Binding-site contacts:
Ligand atom C10 contacts residue GLY22 of chain 1.F at 3.8 Å.
Ligand atom C2 contacts residue GLY22 of chain 1.F at 3.7 Å.
Ligand atom C4 contacts residue THR32 of chain 1.F at 3.6 Å.
Ligand atom S1 contacts residue GLY29 of chain 1.F at 3.8 Å.
Ligand atom C14 contacts residue THR28 of chain 1.H at 3.7 Å.
Ligand atom N12 contacts residue ARG23 of chain 1.F at 3.6 Å.
Ligand atom N6 contacts residue THR28 of chain 1.F at 3.7 Å.
Ligand atom C14 contacts residue 95P1 of chain 1.P at 3.2 Å.
Ligand atom O17 contacts residue GLY22 of chain 1.F at 3.8 Å.
Ligand atom N6 contacts residue GLY29 of chain 1.F at 3.2 Å (h-bond).
Ligand atom BR1 contacts residue MET178 of chain 1.F at 3.5 Å.
Ligand atom O16 contacts residue LEU31 of chain 1.F at 3.1 Å (h-bond).
Ligand atom O17 contacts residue THR32 of chain 1.F at 2.6 Å (h-bond).
Ligand atom C5 contacts residue 95P1 of chain 1.P at 3.8 Å.
Ligand atom O16 contacts residue GLU30 of chain 1.F at 3.7 Å.
Ligand atom C13 contacts residue ARG23 of chain 1.F at 3.4 Å.
Ligand atom O16 contacts residue GLY29 of chain 1.F at 3.4 Å.
Ligand atom BR2 contacts residue MET19 of chain 1.F at 3.5 Å.
Ligand atom O16 contacts residue THR32 of chain 1.F at 3.1 Å (h-bond).
Ligand atom O17 contacts residue GLY29 of chain 1.F at 3.1 Å.
Ligand atom C9 contacts residue THR32 of chain 1.F at 3.8 Å.
Ligand atom N12 contacts residue 95P1 of chain 1.P at 3.4 Å.
Ligand atom N11 contacts residue GLY27 of chain 1.F at 3.1 Å (h-bond).
Ligand atom N6 contacts residue GLY22 of chain 1.F at 3.6 Å.
Ligand atom O15 contacts residue GLY27 of chain 1.F at 3.8 Å.
Ligand atom BR1 contacts residue GLU21 of chain 1.F at 3.7 Å.
Ligand atom N11 contacts residue GLY22 of chain 1.F at 3.1 Å (h-bond).
Ligand atom C13 contacts residue 95P1 of chain 1.P at 3.5 Å.
Ligand atom C5 contacts residue GLY22 of chain 1.F at 3.8 Å.
Ligand atom C9 contacts residue GLY27 of chain 1.F at 3.7 Å.
Ligand atom N11 contacts residue GLY29 of chain 1.F at 3.6 Å.
Ligand atom C9 contacts residue GLY22 of chain 1.F at 3.5 Å.
Ligand atom S8 contacts residue MET19 of chain 1.F at 3.7 Å.
Ligand atom BR1 contacts residue VAL18 of chain 1.F at 3.7 Å.
Ligand atom C4 contacts residue GLY22 of chain 1.F at 3.5 Å.
Ligand atom N6 contacts residue GLY27 of chain 1.F at 3.3 Å.
Ligand atom C9 contacts residue GLY29 of chain 1.F at 3.2 Å.
Ligand atom C4 contacts residue LEU31 of chain 1.F at 3.7 Å (hydrophobic).
Ligand atom C14 contacts residue ARG23 of chain 1.F at 3.2 Å.
Ligand atom C10 contacts residue LEU31 of chain 1.F at 3.8 Å (hydrophobic).

This small molecule binds to this protein.
Small molecule (SMILES): O=C(Nc1ncc(Br)s1)NS(=O)(=O)c1cc(Br)c(Cl)s1

Sequence of chain 1.H:
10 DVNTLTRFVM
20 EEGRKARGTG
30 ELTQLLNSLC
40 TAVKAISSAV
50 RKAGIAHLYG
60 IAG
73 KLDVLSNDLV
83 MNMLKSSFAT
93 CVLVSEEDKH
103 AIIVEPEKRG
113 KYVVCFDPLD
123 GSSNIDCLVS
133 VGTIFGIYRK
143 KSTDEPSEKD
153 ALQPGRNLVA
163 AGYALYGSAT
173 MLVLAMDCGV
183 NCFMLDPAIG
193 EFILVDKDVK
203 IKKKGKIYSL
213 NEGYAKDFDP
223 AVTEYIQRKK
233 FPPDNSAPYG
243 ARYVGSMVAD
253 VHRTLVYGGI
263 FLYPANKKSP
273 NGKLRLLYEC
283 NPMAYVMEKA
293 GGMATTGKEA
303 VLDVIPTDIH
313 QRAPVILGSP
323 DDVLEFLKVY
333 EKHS

Sequence of chain 1.F:
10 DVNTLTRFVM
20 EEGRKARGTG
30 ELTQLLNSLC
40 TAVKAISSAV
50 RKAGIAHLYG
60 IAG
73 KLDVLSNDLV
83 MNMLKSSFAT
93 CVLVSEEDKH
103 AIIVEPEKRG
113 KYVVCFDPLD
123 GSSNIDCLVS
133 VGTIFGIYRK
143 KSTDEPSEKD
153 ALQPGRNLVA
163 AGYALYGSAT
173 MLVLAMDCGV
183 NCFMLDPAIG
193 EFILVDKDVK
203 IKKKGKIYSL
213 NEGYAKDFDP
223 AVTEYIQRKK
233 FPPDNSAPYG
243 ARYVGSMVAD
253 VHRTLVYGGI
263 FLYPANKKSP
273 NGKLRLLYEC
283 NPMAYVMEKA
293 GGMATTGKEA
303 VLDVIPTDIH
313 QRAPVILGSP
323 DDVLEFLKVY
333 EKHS